Sequence of chain 1.A:
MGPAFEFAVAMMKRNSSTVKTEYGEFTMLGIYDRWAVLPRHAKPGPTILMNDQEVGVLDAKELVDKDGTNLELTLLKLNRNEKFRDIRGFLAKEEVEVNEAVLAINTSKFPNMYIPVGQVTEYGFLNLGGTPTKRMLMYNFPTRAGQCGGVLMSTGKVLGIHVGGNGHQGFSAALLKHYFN

Binding-site contacts:
Ligand atom C3 contacts residue PHE26 of chain 1.A at 3.8 Å (hydrophobic).
Ligand atom C59 contacts residue GLY165 of chain 1.A at 3.6 Å.
Ligand atom C2 contacts residue HIS41 of chain 1.A at 4.0 Å.
Ligand atom N69 contacts residue THR143 of chain 1.A at 3.4 Å (h-bond).
Ligand atom O66 contacts residue THR143 of chain 1.A at 3.4 Å.
Ligand atom C73 contacts residue GLY165 of chain 1.A at 4.0 Å.
Ligand atom C4 contacts residue VAL163 of chain 1.A at 3.5 Å (hydrophobic).
Ligand atom C63 contacts residue CYS148 of chain 1.A at 1.8 Å (hydrophobic).
Ligand atom O66 contacts residue GLY164 of chain 1.A at 3.8 Å.
Ligand atom C65 contacts residue GLY165 of chain 1.A at 3.6 Å.
Ligand atom O88 contacts residue CYS148 of chain 1.A at 3.3 Å (h-bond).
Ligand atom O88 contacts residue GLN147 of chain 1.A at 3.4 Å (h-bond).
Ligand atom O88 contacts residue GLY146 of chain 1.A at 2.8 Å (h-bond).
Ligand atom C57 contacts residue CYS148 of chain 1.A at 3.2 Å (hydrophobic).
Ligand atom C63 contacts residue HIS41 of chain 1.A at 3.9 Å.
Ligand atom C84 contacts residue CYS148 of chain 1.A at 3.4 Å (hydrophobic).
Ligand atom C65 contacts residue HIS162 of chain 1.A at 3.8 Å.
Ligand atom O66 contacts residue ARG144 of chain 1.A at 3.7 Å.
Ligand atom C65 contacts residue THR143 of chain 1.A at 3.9 Å.
Ligand atom N69 contacts residue GLY165 of chain 1.A at 3.2 Å.
Ligand atom N49 contacts residue VAL163 of chain 1.A at 3.4 Å (h-bond).
Ligand atom C82 contacts residue CYS148 of chain 1.A at 2.4 Å (hydrophobic).
Ligand atom C65 contacts residue ARG144 of chain 1.A at 3.9 Å.
Ligand atom C63 contacts residue VAL163 of chain 1.A at 3.8 Å (hydrophobic).
Ligand atom O86 contacts residue GLY146 of chain 1.A at 3.8 Å.
Ligand atom C5 contacts residue GLY146 of chain 1.A at 3.6 Å.
Ligand atom C82 contacts residue HIS41 of chain 1.A at 3.3 Å.
Ligand atom C59 contacts residue CYS148 of chain 1.A at 3.9 Å (hydrophobic).
Ligand atom C84 contacts residue GLY146 of chain 1.A at 3.6 Å.
Ligand atom C3 contacts residue GLY146 of chain 1.A at 3.9 Å.
Ligand atom C71 contacts residue GLY165 of chain 1.A at 3.4 Å.
Ligand atom C2 contacts residue LEU128 of chain 1.A at 3.7 Å (hydrophobic).
Ligand atom N49 contacts residue CYS148 of chain 1.A at 3.6 Å.
Ligand atom C5 contacts residue CYS148 of chain 1.A at 3.7 Å (hydrophobic).
Ligand atom C5 contacts residue GLU25 of chain 1.A at 3.2 Å.
Ligand atom O66 contacts residue HIS162 of chain 1.A at 2.7 Å (h-bond).
Ligand atom C4 contacts residue LEU128 of chain 1.A at 3.3 Å (hydrophobic).
Ligand atom O88 contacts residue ALA145 of chain 1.A at 3.4 Å.
Ligand atom C59 contacts residue GLY164 of chain 1.A at 3.7 Å.
Ligand atom C5 contacts residue PHE26 of chain 1.A at 3.5 Å (hydrophobic).

The protein below binds the small molecule below.
Small molecule (SMILES): CCOC(=O)CC[C@H](C[C@@H]1CCNC1=O)NC(=O)OC(C)(C)C